A small-molecule ligand and the protein it binds are described below.
Small molecule (SMILES): CN1CC(=O)c2ccccc21

Binding-site contacts:
Ligand atom CAD contacts residue PG41 of chain 1.E at 3.3 Å.
Ligand atom CAJ contacts residue ACT1 of chain 1.F at 4.3 Å.
Ligand atom O contacts residue TRP83 of chain 1.A at 4.5 Å.
Ligand atom CAF contacts residue PHE329 of chain 1.A at 3.7 Å (hydrophobic).
Ligand atom CA contacts residue GLY440 of chain 1.A at 4.1 Å.
Ligand atom CAD contacts residue PHE329 of chain 1.A at 4.1 Å (hydrophobic).
Ligand atom N contacts residue TRP83 of chain 1.A at 3.6 Å.
Ligand atom CAA contacts residue PHE329 of chain 1.A at 4.2 Å (hydrophobic).
Ligand atom C contacts residue GLY117 of chain 1.A at 4.4 Å.
Ligand atom CA contacts residue HIS439 of chain 1.A at 4.3 Å.
Ligand atom CAJ contacts residue TRP83 of chain 1.A at 3.7 Å (hydrophobic).
Ligand atom CAI contacts residue TRP83 of chain 1.A at 4.1 Å (hydrophobic).
Ligand atom CAI contacts residue ACT1 of chain 1.F at 3.4 Å.
Ligand atom CAC contacts residue PG41 of chain 1.E at 4.0 Å.
Ligand atom CAD contacts residue TRP83 of chain 1.A at 4.1 Å (hydrophobic).
Ligand atom CA contacts residue GLU198 of chain 1.A at 3.6 Å.
Ligand atom O contacts residue TYR129 of chain 1.A at 4.2 Å.
Ligand atom N contacts residue GLY440 of chain 1.A at 4.3 Å.
Ligand atom CA contacts residue ACT1 of chain 1.F at 3.9 Å.
Ligand atom CAE contacts residue GLY117 of chain 1.A at 4.0 Å.
Ligand atom CAC contacts residue TYR120 of chain 1.A at 4.3 Å (hydrophobic).
Ligand atom C contacts residue ACT1 of chain 1.F at 3.1 Å.
Ligand atom CAC contacts residue TRP83 of chain 1.A at 4.3 Å (hydrophobic).
Ligand atom CAE contacts residue ACT1 of chain 1.F at 3.6 Å.
Ligand atom CAF contacts residue PG41 of chain 1.E at 4.1 Å.
Ligand atom C contacts residue TRP83 of chain 1.A at 4.0 Å (hydrophobic).
Ligand atom N contacts residue HIS439 of chain 1.A at 3.9 Å.
Ligand atom C contacts residue GLU198 of chain 1.A at 4.0 Å.
Ligand atom CAF contacts residue TRP83 of chain 1.A at 3.7 Å (hydrophobic).
Ligand atom CAA contacts residue ACT1 of chain 1.F at 4.3 Å.
Ligand atom O contacts residue ACT1 of chain 1.F at 2.9 Å (h-bond).
Ligand atom CAA contacts residue HIS439 of chain 1.A at 2.9 Å.
Ligand atom O contacts residue GLU198 of chain 1.A at 3.5 Å (salt-bridge).
Ligand atom CA contacts residue TRP83 of chain 1.A at 3.6 Å (hydrophobic).
Ligand atom O contacts residue GLY117 of chain 1.A at 3.4 Å (h-bond).
Ligand atom O contacts residue GLY116 of chain 1.A at 3.6 Å.
Ligand atom CAA contacts residue GLY440 of chain 1.A at 4.0 Å.

Sequence of chain 1.A:
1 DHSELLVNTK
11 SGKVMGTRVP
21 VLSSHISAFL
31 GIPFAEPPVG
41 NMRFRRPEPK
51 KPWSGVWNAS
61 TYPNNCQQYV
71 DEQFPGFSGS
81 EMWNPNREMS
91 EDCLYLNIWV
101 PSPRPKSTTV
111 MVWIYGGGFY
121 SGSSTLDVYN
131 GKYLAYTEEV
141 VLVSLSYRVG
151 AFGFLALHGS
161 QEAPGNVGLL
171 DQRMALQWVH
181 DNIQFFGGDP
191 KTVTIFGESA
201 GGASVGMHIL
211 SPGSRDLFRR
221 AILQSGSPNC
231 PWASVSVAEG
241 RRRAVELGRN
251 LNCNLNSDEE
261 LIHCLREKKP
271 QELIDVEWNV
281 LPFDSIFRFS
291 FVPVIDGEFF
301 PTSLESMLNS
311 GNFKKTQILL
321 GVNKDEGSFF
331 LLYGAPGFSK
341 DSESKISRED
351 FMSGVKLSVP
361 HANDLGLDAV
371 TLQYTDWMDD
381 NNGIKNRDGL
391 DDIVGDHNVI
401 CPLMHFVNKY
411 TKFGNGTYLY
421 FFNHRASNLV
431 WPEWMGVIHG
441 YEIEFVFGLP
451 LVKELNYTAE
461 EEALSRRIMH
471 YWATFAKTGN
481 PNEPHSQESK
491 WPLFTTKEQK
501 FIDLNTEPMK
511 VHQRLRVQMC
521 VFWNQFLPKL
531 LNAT